A protein and the small-molecule ligand that binds it are described below.
Small molecule (SMILES): CC(=O)N[C@H]1[C@H](O[C@H]2[C@H](O)[C@@H](NC(C)=O)CO[C@@H]2CO)O[C@H](CO)[C@@H](O)[C@@H]1O

Sequence of chain 1.A:
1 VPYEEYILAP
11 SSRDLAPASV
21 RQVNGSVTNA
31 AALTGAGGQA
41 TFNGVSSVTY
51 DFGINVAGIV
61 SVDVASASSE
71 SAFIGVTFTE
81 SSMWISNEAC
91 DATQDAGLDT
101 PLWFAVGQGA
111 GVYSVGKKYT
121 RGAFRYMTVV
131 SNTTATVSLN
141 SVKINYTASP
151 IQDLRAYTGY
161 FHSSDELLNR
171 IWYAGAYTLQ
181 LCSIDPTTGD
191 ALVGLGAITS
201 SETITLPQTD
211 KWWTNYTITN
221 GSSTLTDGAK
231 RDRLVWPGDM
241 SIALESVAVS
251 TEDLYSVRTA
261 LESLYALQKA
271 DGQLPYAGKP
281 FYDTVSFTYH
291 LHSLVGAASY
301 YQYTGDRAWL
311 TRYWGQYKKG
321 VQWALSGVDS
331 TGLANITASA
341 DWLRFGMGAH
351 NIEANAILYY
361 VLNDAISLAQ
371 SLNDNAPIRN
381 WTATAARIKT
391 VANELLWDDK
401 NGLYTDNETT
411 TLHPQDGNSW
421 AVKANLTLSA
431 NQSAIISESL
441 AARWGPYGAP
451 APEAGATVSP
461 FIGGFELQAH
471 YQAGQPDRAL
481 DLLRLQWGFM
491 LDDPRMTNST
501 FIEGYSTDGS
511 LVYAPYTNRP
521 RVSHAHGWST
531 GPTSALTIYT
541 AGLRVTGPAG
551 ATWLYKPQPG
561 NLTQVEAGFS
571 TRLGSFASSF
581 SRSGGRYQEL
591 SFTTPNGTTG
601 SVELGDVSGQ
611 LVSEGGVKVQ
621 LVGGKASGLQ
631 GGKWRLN

Binding-site contacts:
Ligand atom C7 contacts residue HIS350 of chain 1.A at 4.2 Å.
Ligand atom C7 contacts residue ASN335 of chain 1.A at 3.2 Å.
Ligand atom C8 contacts residue ASP329 of chain 1.A at 3.9 Å.
Ligand atom C3 contacts residue ASN335 of chain 1.A at 3.8 Å.
Ligand atom O6 contacts residue THR337 of chain 1.A at 4.5 Å.
Ligand atom N2 contacts residue ASN335 of chain 1.A at 2.8 Å (h-bond).
Ligand atom C5 contacts residue ASN335 of chain 1.A at 3.7 Å.
Ligand atom C2 contacts residue ASN335 of chain 1.A at 2.4 Å.
Ligand atom C4 contacts residue ASN335 of chain 1.A at 4.2 Å.
Ligand atom C8 contacts residue HIS350 of chain 1.A at 3.3 Å.
Ligand atom C7 contacts residue ASP329 of chain 1.A at 4.1 Å.
Ligand atom C5 contacts residue THR337 of chain 1.A at 4.3 Å.
Ligand atom O7 contacts residue ASP329 of chain 1.A at 3.8 Å.
Ligand atom O5 contacts residue ASN335 of chain 1.A at 2.4 Å (h-bond).
Ligand atom C6 contacts residue THR337 of chain 1.A at 3.9 Å.
Ligand atom O5 contacts residue THR337 of chain 1.A at 3.9 Å.
Ligand atom C1 contacts residue ASN335 of chain 1.A at 1.4 Å.
Ligand atom C8 contacts residue ASN335 of chain 1.A at 4.3 Å.
Ligand atom O7 contacts residue ASN335 of chain 1.A at 3.3 Å (h-bond).